A small-molecule ligand and the protein it binds are described below.
Small molecule (SMILES): CC(=O)N[C@@H]1[C@@H](O)[C@H](O)[C@@H](CO)O[C@H]1O

Binding-site contacts:
Ligand atom C6 contacts residue ASN318 of chain 6.K at 3.2 Å.
Ligand atom O6 contacts residue SER284 of chain 6.K at 2.9 Å (h-bond).
Ligand atom O4 contacts residue ASN318 of chain 6.K at 4.5 Å.
Ligand atom C6 contacts residue SER284 of chain 6.K at 3.4 Å.
Ligand atom O6 contacts residue ASN318 of chain 6.K at 3.0 Å (h-bond).

Sequence of chain 6.K:
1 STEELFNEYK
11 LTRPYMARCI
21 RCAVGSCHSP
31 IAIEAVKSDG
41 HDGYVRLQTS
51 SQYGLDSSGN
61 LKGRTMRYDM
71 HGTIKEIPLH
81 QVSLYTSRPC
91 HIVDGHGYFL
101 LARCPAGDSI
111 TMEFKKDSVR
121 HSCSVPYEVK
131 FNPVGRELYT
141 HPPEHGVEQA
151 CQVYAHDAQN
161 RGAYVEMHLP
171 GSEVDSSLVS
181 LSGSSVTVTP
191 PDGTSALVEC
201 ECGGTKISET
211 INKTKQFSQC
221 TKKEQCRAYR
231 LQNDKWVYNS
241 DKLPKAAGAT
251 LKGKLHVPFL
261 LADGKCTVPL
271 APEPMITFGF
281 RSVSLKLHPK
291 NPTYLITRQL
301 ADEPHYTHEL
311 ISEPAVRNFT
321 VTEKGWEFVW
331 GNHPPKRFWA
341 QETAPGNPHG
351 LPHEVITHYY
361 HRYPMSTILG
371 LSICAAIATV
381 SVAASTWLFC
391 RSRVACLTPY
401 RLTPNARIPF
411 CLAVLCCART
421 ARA